Sequence of chain 1.A:
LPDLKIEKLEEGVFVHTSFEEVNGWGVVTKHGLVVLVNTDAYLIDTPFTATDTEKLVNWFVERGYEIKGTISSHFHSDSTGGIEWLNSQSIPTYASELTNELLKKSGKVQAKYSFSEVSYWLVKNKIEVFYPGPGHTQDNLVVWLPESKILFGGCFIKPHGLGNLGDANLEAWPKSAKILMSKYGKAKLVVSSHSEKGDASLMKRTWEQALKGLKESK

Binding-site contacts:
Ligand atom O6 contacts residue ZN1 of chain 1.D at 2.1 Å.
Ligand atom O5 contacts residue HIS138 of chain 1.A at 3.4 Å.
Ligand atom O5 contacts residue LEU164 of chain 1.A at 3.7 Å.
Ligand atom O6 contacts residue ZN1 of chain 1.E at 3.3 Å.
Ligand atom O4 contacts residue ZN1 of chain 1.E at 2.4 Å.
Ligand atom O4 contacts residue HIS138 of chain 1.A at 3.6 Å.
Ligand atom C20 contacts residue ZN1 of chain 1.D at 2.9 Å.
Ligand atom N3 contacts residue HIS196 of chain 1.A at 3.2 Å (h-bond).
Ligand atom S1 contacts residue TRP27 of chain 1.A at 3.6 Å.
Ligand atom O6 contacts residue HIS78 of chain 1.A at 3.0 Å (h-bond).
Ligand atom O7 contacts residue ZN1 of chain 1.D at 3.1 Å.
Ligand atom C20 contacts residue HIS78 of chain 1.A at 3.2 Å.
Ligand atom C11 contacts residue HIS162 of chain 1.A at 3.6 Å.
Ligand atom N3 contacts residue ZN1 of chain 1.E at 2.2 Å.
Ligand atom O6 contacts residue HIS76 of chain 1.A at 3.5 Å (h-bond).
Ligand atom O7 contacts residue ASN166 of chain 1.A at 2.9 Å (h-bond).
Ligand atom O8 contacts residue HIS78 of chain 1.A at 3.4 Å.
Ligand atom O7 contacts residue HIS78 of chain 1.A at 3.0 Å (h-bond).
Ligand atom C17 contacts residue HIS196 of chain 1.A at 3.7 Å.
Ligand atom O8 contacts residue ASP80 of chain 1.A at 2.9 Å.
Ligand atom O5 contacts residue LYS160 of chain 1.A at 3.0 Å (salt-bridge).
Ligand atom C18 contacts residue ASP80 of chain 1.A at 3.4 Å.
Ligand atom N1 contacts residue HIS196 of chain 1.A at 3.2 Å.
Ligand atom O7 contacts residue HIS138 of chain 1.A at 3.5 Å.
Ligand atom C17 contacts residue ZN1 of chain 1.E at 3.1 Å.
Ligand atom C10 contacts residue HIS162 of chain 1.A at 3.7 Å.
Ligand atom C18 contacts residue ZN1 of chain 1.E at 3.2 Å.
Ligand atom O4 contacts residue HIS196 of chain 1.A at 3.1 Å (h-bond).
Ligand atom O4 contacts residue LYS160 of chain 1.A at 3.0 Å (salt-bridge).
Ligand atom C6 contacts residue HIS196 of chain 1.A at 3.7 Å.
Ligand atom O3 contacts residue GLY165 of chain 1.A at 3.0 Å (h-bond).
Ligand atom O5 contacts residue ASN166 of chain 1.A at 3.0 Å (h-bond).
Ligand atom O4 contacts residue CYS157 of chain 1.A at 3.3 Å.
Ligand atom O6 contacts residue ASP80 of chain 1.A at 3.5 Å (salt-bridge).
Ligand atom C16 contacts residue HIS196 of chain 1.A at 3.5 Å.
Ligand atom C17 contacts residue HIS138 of chain 1.A at 3.5 Å.
Ligand atom N3 contacts residue ASP80 of chain 1.A at 3.2 Å (salt-bridge).
Ligand atom C16 contacts residue ZN1 of chain 1.E at 3.0 Å.
Ligand atom C17 contacts residue LYS160 of chain 1.A at 3.3 Å.
Ligand atom O6 contacts residue HIS138 of chain 1.A at 3.5 Å (h-bond).

A protein and the small-molecule ligand that binds it are described below.
Small molecule (SMILES): C[C@@H](O)[C@@H](C(=O)O)[C@@H]1NC(C(=O)O)=C(S[C@@H]2CN[C@H](C(=O)Nc3cccc(C(=O)O)c3)C2)[C@@H]1C